A small-molecule ligand and the protein it binds are described below.
Small molecule (SMILES): CC(=O)N[C@H]1[C@H](O[C@H]2[C@H](O)[C@@H](NC(C)=O)CO[C@@H]2CO)O[C@H](CO)[C@@H](O[C@@H]2O[C@H](CO[C@H]3O[C@H](CO)[C@@H](O)[C@H](O)[C@@H]3O)[C@@H](O)[C@H](O[C@H]3O[C@H](CO)[C@@H](O)[C@H](O)[C@@H]3O)[C@@H]2O)[C@@H]1O

Sequence of chain 1.A:
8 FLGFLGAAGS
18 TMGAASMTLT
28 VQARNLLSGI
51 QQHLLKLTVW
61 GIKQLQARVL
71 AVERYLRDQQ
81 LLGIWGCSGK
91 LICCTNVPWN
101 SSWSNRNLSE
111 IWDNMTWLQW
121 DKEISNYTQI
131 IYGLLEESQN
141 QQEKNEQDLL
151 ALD

Sequence of chain 1.N:
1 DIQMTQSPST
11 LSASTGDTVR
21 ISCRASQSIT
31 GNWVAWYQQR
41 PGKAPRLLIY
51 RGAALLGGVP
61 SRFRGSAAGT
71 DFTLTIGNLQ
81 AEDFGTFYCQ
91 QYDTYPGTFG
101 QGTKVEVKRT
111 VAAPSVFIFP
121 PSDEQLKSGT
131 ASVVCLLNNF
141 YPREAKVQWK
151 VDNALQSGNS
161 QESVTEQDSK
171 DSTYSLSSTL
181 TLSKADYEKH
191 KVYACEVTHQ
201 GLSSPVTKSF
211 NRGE

Binding-site contacts:
Ligand atom O6 contacts residue SER125 of chain 1.A at 3.6 Å (h-bond).
Ligand atom C6 contacts residue SER125 of chain 1.A at 3.6 Å.
Ligand atom C7 contacts residue ASN126 of chain 1.A at 3.1 Å.
Ligand atom O5 contacts residue LYS122 of chain 1.A at 4.1 Å.
Ligand atom O6 contacts residue GLN129 of chain 1.A at 4.4 Å.
Ligand atom O7 contacts residue ASN126 of chain 1.A at 2.8 Å (h-bond).
Ligand atom C3 contacts residue ASN126 of chain 1.A at 3.7 Å.
Ligand atom O6 contacts residue ALA53 of chain 1.N at 3.2 Å (h-bond).
Ligand atom C7 contacts residue ASN32 of chain 1.N at 3.8 Å.
Ligand atom C1 contacts residue LYS122 of chain 1.A at 4.3 Å.
Ligand atom C6 contacts residue ALA54 of chain 1.N at 4.3 Å (hydrophobic).
Ligand atom C6 contacts residue ALA53 of chain 1.N at 3.1 Å (hydrophobic).
Ligand atom C5 contacts residue ALA53 of chain 1.N at 4.3 Å (hydrophobic).
Ligand atom O5 contacts residue ALA53 of chain 1.N at 4.3 Å.
Ligand atom C4 contacts residue ASN126 of chain 1.A at 4.1 Å.
Ligand atom C1 contacts residue ASN126 of chain 1.A at 1.4 Å.
Ligand atom O3 contacts residue ALA53 of chain 1.N at 4.2 Å.
Ligand atom O4 contacts residue LEU55 of chain 1.N at 4.0 Å.
Ligand atom O5 contacts residue LEU55 of chain 1.N at 4.1 Å.
Ligand atom C1 contacts residue LEU55 of chain 1.N at 4.3 Å (hydrophobic).
Ligand atom C6 contacts residue TYR50 of chain 1.N at 4.4 Å (hydrophobic).
Ligand atom N2 contacts residue ASN32 of chain 1.N at 3.6 Å (h-bond).
Ligand atom O5 contacts residue ASN126 of chain 1.A at 2.2 Å (h-bond).
Ligand atom O5 contacts residue SER125 of chain 1.A at 3.4 Å (h-bond).
Ligand atom C8 contacts residue ASN32 of chain 1.N at 3.2 Å.
Ligand atom O6 contacts residue ASN126 of chain 1.A at 4.3 Å.
Ligand atom C5 contacts residue LEU55 of chain 1.N at 4.4 Å (hydrophobic).
Ligand atom C5 contacts residue ASN126 of chain 1.A at 3.6 Å.
Ligand atom C3 contacts residue LEU55 of chain 1.N at 4.3 Å (hydrophobic).
Ligand atom C8 contacts residue ASN126 of chain 1.A at 4.4 Å.
Ligand atom C5 contacts residue SER125 of chain 1.A at 4.0 Å.
Ligand atom C2 contacts residue ASN126 of chain 1.A at 2.4 Å.
Ligand atom C1 contacts residue SER125 of chain 1.A at 4.3 Å.
Ligand atom N2 contacts residue ASN126 of chain 1.A at 3.0 Å (h-bond).